Sequence of chain 1.A:
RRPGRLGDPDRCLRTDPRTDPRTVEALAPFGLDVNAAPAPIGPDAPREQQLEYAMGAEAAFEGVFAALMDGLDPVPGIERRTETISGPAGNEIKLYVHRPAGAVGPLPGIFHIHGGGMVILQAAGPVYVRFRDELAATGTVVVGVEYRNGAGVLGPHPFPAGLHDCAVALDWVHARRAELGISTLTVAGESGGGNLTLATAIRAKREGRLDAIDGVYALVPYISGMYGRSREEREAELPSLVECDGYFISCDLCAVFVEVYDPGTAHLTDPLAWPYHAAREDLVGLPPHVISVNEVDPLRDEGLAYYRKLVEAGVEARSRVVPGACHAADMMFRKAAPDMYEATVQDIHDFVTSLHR

A protein and the small-molecule ligand that binds it are described below.
Small molecule (SMILES): CCCCCC[P](=O)(O)OCC

Binding-site contacts:
Ligand atom C3 contacts residue HIS338 of chain 1.A at 4.2 Å.
Ligand atom C2 contacts residue SER202 of chain 1.A at 3.4 Å.
Ligand atom C1 contacts residue SER202 of chain 1.A at 2.8 Å.
Ligand atom C1' contacts residue SER202 of chain 1.A at 3.1 Å.
Ligand atom P contacts residue GLY128 of chain 1.A at 4.0 Å.
Ligand atom P contacts residue 4MU1 of chain 1.E at 4.0 Å.
Ligand atom C6 contacts residue GLU201 of chain 1.A at 4.1 Å.
Ligand atom C1 contacts residue HIS338 of chain 1.A at 3.1 Å.
Ligand atom C6 contacts residue VAL138 of chain 1.A at 4.0 Å (hydrophobic).
Ligand atom O2P contacts residue TYR233 of chain 1.A at 4.1 Å.
Ligand atom O1P contacts residue GLY127 of chain 1.A at 2.8 Å (h-bond).
Ligand atom O1P contacts residue GLY203 of chain 1.A at 2.8 Å (h-bond).
Ligand atom O1P contacts residue GLY126 of chain 1.A at 3.8 Å.
Ligand atom C5 contacts residue ALA339 of chain 1.A at 3.6 Å (hydrophobic).
Ligand atom O1P contacts residue GLY128 of chain 1.A at 2.8 Å (h-bond).
Ligand atom C6 contacts residue MET343 of chain 1.A at 3.9 Å (hydrophobic).
Ligand atom O2P contacts residue GLY128 of chain 1.A at 4.2 Å.
Ligand atom P contacts residue GLY203 of chain 1.A at 3.5 Å.
Ligand atom C4 contacts residue PHE76 of chain 1.A at 3.8 Å (hydrophobic).
Ligand atom C4 contacts residue GLU201 of chain 1.A at 4.0 Å.
Ligand atom C2 contacts residue HIS338 of chain 1.A at 3.4 Å.
Ligand atom O2P contacts residue 4MU1 of chain 1.E at 3.5 Å (h-bond).
Ligand atom P contacts residue GLY127 of chain 1.A at 4.1 Å.
Ligand atom P contacts residue SER202 of chain 1.A at 1.5 Å.
Ligand atom O1P contacts residue SER202 of chain 1.A at 2.4 Å (h-bond).
Ligand atom C1' contacts residue 4MU1 of chain 1.E at 3.9 Å.
Ligand atom C1 contacts residue 4MU1 of chain 1.E at 3.9 Å.
Ligand atom C1' contacts residue TYR233 of chain 1.A at 2.8 Å (hydrophobic).
Ligand atom C4 contacts residue TYR139 of chain 1.A at 3.5 Å (hydrophobic).
Ligand atom C1' contacts residue GLY128 of chain 1.A at 4.1 Å.
Ligand atom O1P contacts residue 4MU1 of chain 1.E at 3.7 Å.
Ligand atom C4 contacts residue LEU132 of chain 1.A at 4.2 Å (hydrophobic).
Ligand atom C2 contacts residue GLY127 of chain 1.A at 4.1 Å.
Ligand atom P contacts residue HIS338 of chain 1.A at 3.6 Å.
Ligand atom C3 contacts residue 4MU1 of chain 1.E at 4.2 Å.
Ligand atom C6 contacts residue TYR139 of chain 1.A at 3.7 Å (hydrophobic).
Ligand atom O2P contacts residue SER202 of chain 1.A at 2.6 Å (h-bond).
Ligand atom C5 contacts residue GLU201 of chain 1.A at 3.5 Å.
Ligand atom C5 contacts residue TYR139 of chain 1.A at 3.7 Å (hydrophobic).
Ligand atom C2 contacts residue GLU201 of chain 1.A at 4.2 Å.